This protein binds this small molecule.
Small molecule (SMILES): CC(=O)N[C@H]1[C@H](O[C@H]2[C@H](O)[C@@H](NC(C)=O)CO[C@@H]2CO)O[C@H](CO)[C@@H](O[C@@H]2O[C@H](CO)[C@@H](O)[C@H](O[C@H]3O[C@H](CO)[C@@H](O)[C@H](O)[C@@H]3O)[C@@H]2O)[C@@H]1O

Sequence of chain 1.G:
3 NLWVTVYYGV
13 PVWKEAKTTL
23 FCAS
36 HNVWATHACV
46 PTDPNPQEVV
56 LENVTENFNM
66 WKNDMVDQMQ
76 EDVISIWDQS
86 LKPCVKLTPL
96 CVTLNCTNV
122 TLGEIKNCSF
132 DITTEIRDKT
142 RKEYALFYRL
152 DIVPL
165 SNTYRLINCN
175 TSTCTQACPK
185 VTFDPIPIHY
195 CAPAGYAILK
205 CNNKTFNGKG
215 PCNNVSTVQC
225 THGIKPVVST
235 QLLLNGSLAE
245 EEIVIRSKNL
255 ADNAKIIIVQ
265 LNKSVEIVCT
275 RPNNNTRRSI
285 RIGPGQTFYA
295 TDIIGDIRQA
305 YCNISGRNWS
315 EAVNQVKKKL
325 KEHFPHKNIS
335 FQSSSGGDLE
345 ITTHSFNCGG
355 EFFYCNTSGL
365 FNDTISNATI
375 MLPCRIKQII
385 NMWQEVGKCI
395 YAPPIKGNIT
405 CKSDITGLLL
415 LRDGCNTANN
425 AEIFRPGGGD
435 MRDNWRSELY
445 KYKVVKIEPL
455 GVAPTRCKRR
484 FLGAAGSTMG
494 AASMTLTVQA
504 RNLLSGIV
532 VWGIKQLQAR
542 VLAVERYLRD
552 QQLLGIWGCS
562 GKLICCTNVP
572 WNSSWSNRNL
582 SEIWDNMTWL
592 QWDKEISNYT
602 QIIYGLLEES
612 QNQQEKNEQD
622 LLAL

Binding-site contacts:
Ligand atom C4 contacts residue ASN307 of chain 1.G at 4.2 Å.
Ligand atom C7 contacts residue ASN307 of chain 1.G at 3.1 Å.
Ligand atom O7 contacts residue ASN307 of chain 1.G at 3.0 Å (h-bond).
Ligand atom C8 contacts residue THR274 of chain 1.G at 4.3 Å.
Ligand atom C5 contacts residue ASN307 of chain 1.G at 3.7 Å.
Ligand atom O5 contacts residue ASN307 of chain 1.G at 2.4 Å (h-bond).
Ligand atom N2 contacts residue ASN307 of chain 1.G at 2.8 Å (h-bond).
Ligand atom C2 contacts residue ASN307 of chain 1.G at 2.4 Å.
Ligand atom O6 contacts residue THR373 of chain 1.G at 4.2 Å.
Ligand atom C1 contacts residue ASN307 of chain 1.G at 1.4 Å.
Ligand atom C3 contacts residue ASN307 of chain 1.G at 3.7 Å.
Ligand atom C8 contacts residue ASN307 of chain 1.G at 4.2 Å.